A protein and the small-molecule ligand that binds it are described below.
Small molecule (SMILES): O=C(O)COc1cc(F)ccc1C(=O)NCc1cccc(C(=O)O)c1

Binding-site contacts:
Ligand atom C3 contacts residue TRP220 of chain 1.A at 3.8 Å (hydrophobic).
Ligand atom F27 contacts residue TYR49 of chain 1.A at 3.2 Å.
Ligand atom C26 contacts residue VAL48 of chain 1.A at 3.9 Å (hydrophobic).
Ligand atom C32 contacts residue TRP21 of chain 1.A at 3.7 Å (hydrophobic).
Ligand atom O35 contacts residue HIS111 of chain 1.A at 3.1 Å (h-bond).
Ligand atom C24 contacts residue VAL48 of chain 1.A at 4.0 Å (hydrophobic).
Ligand atom F27 contacts residue TRP21 of chain 1.A at 3.4 Å.
Ligand atom C32 contacts residue TYR49 of chain 1.A at 4.3 Å (hydrophobic).
Ligand atom C26 contacts residue TRP21 of chain 1.A at 3.4 Å (hydrophobic).
Ligand atom C3 contacts residue PHE123 of chain 1.A at 4.3 Å (hydrophobic).
Ligand atom O35 contacts residue TRP112 of chain 1.A at 3.3 Å (h-bond).
Ligand atom N1 contacts residue PHE123 of chain 1.A at 4.2 Å.
Ligand atom C30 contacts residue TRP21 of chain 1.A at 3.8 Å (hydrophobic).
Ligand atom C33 contacts residue HIS111 of chain 1.A at 3.2 Å.
Ligand atom N1 contacts residue TRP220 of chain 1.A at 3.8 Å.
Ligand atom O20 contacts residue PHE123 of chain 1.A at 4.0 Å.
Ligand atom C32 contacts residue CYS299 of chain 1.A at 4.3 Å (hydrophobic).
Ligand atom O34 contacts residue TYR49 of chain 1.A at 2.7 Å (h-bond).
Ligand atom C33 contacts residue NAP1 of chain 1.B at 3.3 Å.
Ligand atom O31 contacts residue TRP21 of chain 1.A at 3.7 Å.
Ligand atom C12 contacts residue TRP220 of chain 1.A at 3.8 Å (hydrophobic).
Ligand atom C28 contacts residue VAL48 of chain 1.A at 4.3 Å (hydrophobic).
Ligand atom O31 contacts residue CYS299 of chain 1.A at 4.4 Å.
Ligand atom C28 contacts residue TYR49 of chain 1.A at 3.9 Å (hydrophobic).
Ligand atom O35 contacts residue NAP1 of chain 1.B at 3.0 Å (h-bond).
Ligand atom O20 contacts residue LEU301 of chain 1.A at 4.1 Å.
Ligand atom F27 contacts residue VAL48 of chain 1.A at 3.1 Å.
Ligand atom C26 contacts residue TYR49 of chain 1.A at 4.0 Å (hydrophobic).
Ligand atom C19 contacts residue TRP220 of chain 1.A at 4.4 Å (hydrophobic).
Ligand atom C32 contacts residue NAP1 of chain 1.B at 3.6 Å.
Ligand atom C22 contacts residue PHE123 of chain 1.A at 4.0 Å (hydrophobic).
Ligand atom C24 contacts residue TRP21 of chain 1.A at 4.4 Å (hydrophobic).
Ligand atom C28 contacts residue TRP21 of chain 1.A at 3.1 Å (hydrophobic).
Ligand atom C5 contacts residue PHE123 of chain 1.A at 4.0 Å (hydrophobic).
Ligand atom C19 contacts residue PHE123 of chain 1.A at 4.0 Å (hydrophobic).
Ligand atom C33 contacts residue TYR49 of chain 1.A at 3.9 Å (hydrophobic).
Ligand atom O34 contacts residue HIS111 of chain 1.A at 2.7 Å (h-bond).
Ligand atom C4 contacts residue TRP220 of chain 1.A at 4.1 Å (hydrophobic).
Ligand atom O34 contacts residue NAP1 of chain 1.B at 3.0 Å.

Sequence of chain 1.A:
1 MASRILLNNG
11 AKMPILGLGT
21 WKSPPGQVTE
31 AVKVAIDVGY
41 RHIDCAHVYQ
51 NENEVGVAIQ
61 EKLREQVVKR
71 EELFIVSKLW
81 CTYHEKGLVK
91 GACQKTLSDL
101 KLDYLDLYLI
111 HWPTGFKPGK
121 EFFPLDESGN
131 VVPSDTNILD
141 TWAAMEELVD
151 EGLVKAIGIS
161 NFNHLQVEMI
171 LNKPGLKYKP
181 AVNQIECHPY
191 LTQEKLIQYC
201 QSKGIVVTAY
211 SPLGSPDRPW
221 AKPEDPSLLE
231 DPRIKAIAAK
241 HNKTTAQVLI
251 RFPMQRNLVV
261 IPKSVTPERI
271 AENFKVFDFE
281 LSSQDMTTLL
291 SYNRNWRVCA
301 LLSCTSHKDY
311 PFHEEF